A protein and the small-molecule ligand that binds it are described below.
Small molecule (SMILES): CNC(=O)c1cnn2c(O)cc(-c3ccccc3)nc12

Binding-site contacts:
Ligand atom C05 contacts residue ASN322 of chain 1.B at 4.1 Å.
Ligand atom N11 contacts residue TYR276 of chain 1.B at 3.5 Å.
Ligand atom C08 contacts residue PHE328 of chain 1.B at 3.6 Å (hydrophobic).
Ligand atom C04 contacts residue ARG216 of chain 1.B at 3.6 Å.
Ligand atom C14 contacts residue SER274 of chain 1.B at 3.5 Å.
Ligand atom N19 contacts residue TYR276 of chain 1.B at 3.9 Å.
Ligand atom C04 contacts residue TYR276 of chain 1.B at 3.5 Å (hydrophobic).
Ligand atom N20 contacts residue TYR276 of chain 1.B at 3.5 Å.
Ligand atom C08 contacts residue LEU330 of chain 1.B at 4.0 Å (hydrophobic).
Ligand atom C13 contacts residue TYR276 of chain 1.B at 3.5 Å (hydrophobic).
Ligand atom C09 contacts residue ARG216 of chain 1.B at 3.5 Å.
Ligand atom C14 contacts residue TYR276 of chain 1.B at 3.8 Å (hydrophobic).
Ligand atom C02 contacts residue TYR276 of chain 1.B at 3.6 Å (hydrophobic).
Ligand atom O01 contacts residue TYR276 of chain 1.B at 3.8 Å.
Ligand atom C08 contacts residue ASN322 of chain 1.B at 3.5 Å.
Ligand atom C10 contacts residue LEU330 of chain 1.B at 4.2 Å (hydrophobic).
Ligand atom C06 contacts residue ASN322 of chain 1.B at 3.1 Å.
Ligand atom C06 contacts residue LEU217 of chain 1.B at 4.1 Å (hydrophobic).
Ligand atom C03 contacts residue TYR276 of chain 1.B at 3.5 Å (hydrophobic).
Ligand atom C06 contacts residue TYR276 of chain 1.B at 3.9 Å (hydrophobic).
Ligand atom C05 contacts residue TYR276 of chain 1.B at 3.8 Å (hydrophobic).
Ligand atom C10 contacts residue ARG216 of chain 1.B at 3.4 Å.
Ligand atom C08 contacts residue ALA87 of chain 1.B at 4.1 Å (hydrophobic).
Ligand atom C12 contacts residue ARG216 of chain 1.B at 3.8 Å.
Ligand atom N11 contacts residue ARG216 of chain 1.B at 3.4 Å (salt-bridge).
Ligand atom C16 contacts residue SER274 of chain 1.B at 3.3 Å.
Ligand atom C06 contacts residue ARG216 of chain 1.B at 4.2 Å.
Ligand atom O01 contacts residue SER220 of chain 1.B at 3.9 Å.
Ligand atom N15 contacts residue TYR276 of chain 1.B at 3.7 Å.
Ligand atom O17 contacts residue SER274 of chain 1.B at 3.6 Å (h-bond).
Ligand atom C12 contacts residue TYR276 of chain 1.B at 3.5 Å (hydrophobic).
Ligand atom C07 contacts residue ASN322 of chain 1.B at 2.7 Å.
Ligand atom C16 contacts residue HIS277 of chain 1.B at 3.9 Å.
Ligand atom N15 contacts residue SER274 of chain 1.B at 3.3 Å (h-bond).
Ligand atom C03 contacts residue ARG216 of chain 1.B at 4.2 Å.
Ligand atom C08 contacts residue ARG216 of chain 1.B at 3.8 Å.
Ligand atom C09 contacts residue LEU330 of chain 1.B at 3.8 Å (hydrophobic).
Ligand atom C18 contacts residue TYR276 of chain 1.B at 3.8 Å (hydrophobic).
Ligand atom C09 contacts residue PHE328 of chain 1.B at 3.6 Å (hydrophobic).
Ligand atom C05 contacts residue ARG216 of chain 1.B at 3.6 Å.

Sequence of chain 1.B:
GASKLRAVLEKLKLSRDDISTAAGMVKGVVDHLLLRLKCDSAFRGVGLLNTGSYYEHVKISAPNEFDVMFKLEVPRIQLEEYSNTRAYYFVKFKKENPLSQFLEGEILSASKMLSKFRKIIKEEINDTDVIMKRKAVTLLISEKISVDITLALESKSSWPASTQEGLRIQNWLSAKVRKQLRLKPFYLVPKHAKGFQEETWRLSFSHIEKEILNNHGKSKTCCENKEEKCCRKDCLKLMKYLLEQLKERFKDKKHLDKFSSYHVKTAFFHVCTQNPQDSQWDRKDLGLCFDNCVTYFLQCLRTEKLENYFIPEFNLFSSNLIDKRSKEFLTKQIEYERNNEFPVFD